A small-molecule ligand and the protein it binds are described below.
Small molecule (SMILES): Nc1ccn([C@@H]2O[C@H](CO[P](=O)(O)O[C@H]3[C@@H](O)[C@H](n4ccc(N)nc4=O)O[C@@H]3CO[P](=O)(O)O[C@H]3[C@@H](O)[C@H](n4ccc(N)nc4=O)O[C@@H]3CO)[C@@H](O)[C@H]2O)c(=O)n1

Binding-site contacts:
Ligand atom OP1 contacts residue THR176 of chain 49.C at 3.4 Å (h-bond).
Ligand atom P contacts residue TRP75 of chain 49.C at 4.3 Å.
Ligand atom O2' contacts residue TYR111 of chain 50.D at 4.3 Å.
Ligand atom O5' contacts residue LYS131 of chain 49.C at 3.3 Å.
Ligand atom O4' contacts residue ARG12 of chain 50.D at 4.0 Å.
Ligand atom OP1 contacts residue TYR111 of chain 50.D at 3.6 Å (h-bond).
Ligand atom C4' contacts residue ARG12 of chain 50.D at 3.6 Å.
Ligand atom O2' contacts residue VAL14 of chain 50.D at 4.3 Å.
Ligand atom OP1 contacts residue TRP75 of chain 49.C at 3.9 Å.
Ligand atom C4' contacts residue TRP75 of chain 49.C at 4.5 Å (hydrophobic).
Ligand atom O2' contacts residue ARG12 of chain 50.D at 3.6 Å.
Ligand atom O5' contacts residue TYR111 of chain 50.D at 4.4 Å.
Ligand atom OP2 contacts residue SER73 of chain 49.C at 4.0 Å.
Ligand atom O3' contacts residue THR13 of chain 50.D at 4.4 Å.
Ligand atom O3' contacts residue TRP75 of chain 49.C at 3.6 Å.
Ligand atom O2' contacts residue ASP11 of chain 50.D at 3.5 Å.
Ligand atom C5' contacts residue LYS131 of chain 49.C at 4.2 Å.
Ligand atom O2 contacts residue ARG12 of chain 50.D at 3.6 Å.
Ligand atom P contacts residue SER73 of chain 49.C at 4.1 Å.
Ligand atom O5' contacts residue ARG12 of chain 50.D at 4.1 Å.
Ligand atom OP1 contacts residue VAL14 of chain 50.D at 3.4 Å.
Ligand atom OP1 contacts residue SER73 of chain 49.C at 3.2 Å (h-bond).
Ligand atom C2 contacts residue ARG12 of chain 50.D at 4.5 Å.
Ligand atom C1' contacts residue ARG12 of chain 50.D at 3.9 Å.
Ligand atom C5' contacts residue ARG12 of chain 50.D at 4.3 Å.
Ligand atom P contacts residue TYR111 of chain 50.D at 4.5 Å.
Ligand atom O2' contacts residue THR13 of chain 50.D at 3.8 Å.

Sequence of chain 49.C:
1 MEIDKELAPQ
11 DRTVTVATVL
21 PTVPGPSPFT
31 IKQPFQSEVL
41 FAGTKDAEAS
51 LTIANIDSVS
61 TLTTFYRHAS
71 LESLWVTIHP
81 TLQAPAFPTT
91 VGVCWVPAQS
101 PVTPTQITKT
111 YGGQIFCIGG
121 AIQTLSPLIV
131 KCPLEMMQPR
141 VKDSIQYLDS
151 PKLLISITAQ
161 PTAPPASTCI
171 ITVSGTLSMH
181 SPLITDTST

Sequence of chain 50.D:
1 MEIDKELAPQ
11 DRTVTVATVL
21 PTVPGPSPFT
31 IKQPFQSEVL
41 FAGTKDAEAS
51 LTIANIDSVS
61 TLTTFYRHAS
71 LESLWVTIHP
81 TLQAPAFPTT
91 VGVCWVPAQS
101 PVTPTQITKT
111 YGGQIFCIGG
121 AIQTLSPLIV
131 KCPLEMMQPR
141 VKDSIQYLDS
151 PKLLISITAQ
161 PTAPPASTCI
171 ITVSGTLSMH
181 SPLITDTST